A protein and the small-molecule ligand that binds it are described below.
Small molecule (SMILES): CC(=O)N[C@@H]1[C@@H](O)[C@H](O)[C@@H](CO)O[C@H]1O

Sequence of chain 2.B:
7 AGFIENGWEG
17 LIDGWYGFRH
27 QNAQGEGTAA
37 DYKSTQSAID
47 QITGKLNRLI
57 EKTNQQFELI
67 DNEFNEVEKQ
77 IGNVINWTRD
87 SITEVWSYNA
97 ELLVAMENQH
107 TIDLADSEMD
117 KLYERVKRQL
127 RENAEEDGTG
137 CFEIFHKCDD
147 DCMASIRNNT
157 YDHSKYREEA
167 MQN

Binding-site contacts:
Ligand atom N2 contacts residue ASN82 of chain 2.B at 2.9 Å (h-bond).
Ligand atom C8 contacts residue LYS75 of chain 2.B at 3.8 Å.
Ligand atom C2 contacts residue ASN82 of chain 2.B at 2.5 Å.
Ligand atom C4 contacts residue ASN82 of chain 2.B at 4.2 Å.
Ligand atom C8 contacts residue GLU72 of chain 2.B at 4.4 Å.
Ligand atom O5 contacts residue ASN82 of chain 2.B at 2.4 Å (h-bond).
Ligand atom O7 contacts residue GLU72 of chain 2.B at 4.3 Å.
Ligand atom C1 contacts residue ASN82 of chain 2.B at 1.4 Å.
Ligand atom C7 contacts residue ASN82 of chain 2.B at 3.9 Å.
Ligand atom O3 contacts residue GLU72 of chain 2.B at 3.3 Å (salt-bridge).
Ligand atom C8 contacts residue ASN79 of chain 2.B at 3.4 Å.
Ligand atom O7 contacts residue ASN79 of chain 2.B at 3.8 Å.
Ligand atom C8 contacts residue GLY78 of chain 2.B at 3.6 Å.
Ligand atom N2 contacts residue GLY78 of chain 2.B at 4.3 Å.
Ligand atom C3 contacts residue GLU72 of chain 2.B at 4.3 Å.
Ligand atom C7 contacts residue ASN79 of chain 2.B at 3.7 Å.
Ligand atom C7 contacts residue GLU72 of chain 2.B at 4.4 Å.
Ligand atom C5 contacts residue ASN82 of chain 2.B at 3.7 Å.
Ligand atom O7 contacts residue ASN82 of chain 2.B at 4.5 Å.
Ligand atom C3 contacts residue ASN82 of chain 2.B at 3.8 Å.